Binding-site contacts:
Ligand atom C4 contacts residue ASN123 of chain 1.B at 3.8 Å.
Ligand atom C6 contacts residue ASN123 of chain 1.B at 3.2 Å.
Ligand atom O7 contacts residue ASN123 of chain 1.B at 3.0 Å (h-bond).
Ligand atom C3 contacts residue ASN123 of chain 1.B at 3.2 Å.
Ligand atom O3 contacts residue ASN123 of chain 1.B at 3.0 Å (h-bond).
Ligand atom N2 contacts residue ASN123 of chain 1.B at 3.8 Å.
Ligand atom C5 contacts residue ASN123 of chain 1.B at 3.2 Å.
Ligand atom O6 contacts residue GLU126 of chain 1.B at 4.0 Å.
Ligand atom O6 contacts residue ASN123 of chain 1.B at 4.0 Å.
Ligand atom C6 contacts residue GLU126 of chain 1.B at 4.1 Å.
Ligand atom C2 contacts residue ASN123 of chain 1.B at 2.5 Å.
Ligand atom C1 contacts residue ASN123 of chain 1.B at 1.4 Å.
Ligand atom C7 contacts residue ASN123 of chain 1.B at 3.9 Å.
Ligand atom O5 contacts residue ASN123 of chain 1.B at 2.5 Å (h-bond).

This small molecule binds to this protein.
Small molecule (SMILES): CC(=O)N[C@@H]1[C@@H](O)[C@H](O)[C@@H](CO)O[C@H]1O

Sequence of chain 1.B:
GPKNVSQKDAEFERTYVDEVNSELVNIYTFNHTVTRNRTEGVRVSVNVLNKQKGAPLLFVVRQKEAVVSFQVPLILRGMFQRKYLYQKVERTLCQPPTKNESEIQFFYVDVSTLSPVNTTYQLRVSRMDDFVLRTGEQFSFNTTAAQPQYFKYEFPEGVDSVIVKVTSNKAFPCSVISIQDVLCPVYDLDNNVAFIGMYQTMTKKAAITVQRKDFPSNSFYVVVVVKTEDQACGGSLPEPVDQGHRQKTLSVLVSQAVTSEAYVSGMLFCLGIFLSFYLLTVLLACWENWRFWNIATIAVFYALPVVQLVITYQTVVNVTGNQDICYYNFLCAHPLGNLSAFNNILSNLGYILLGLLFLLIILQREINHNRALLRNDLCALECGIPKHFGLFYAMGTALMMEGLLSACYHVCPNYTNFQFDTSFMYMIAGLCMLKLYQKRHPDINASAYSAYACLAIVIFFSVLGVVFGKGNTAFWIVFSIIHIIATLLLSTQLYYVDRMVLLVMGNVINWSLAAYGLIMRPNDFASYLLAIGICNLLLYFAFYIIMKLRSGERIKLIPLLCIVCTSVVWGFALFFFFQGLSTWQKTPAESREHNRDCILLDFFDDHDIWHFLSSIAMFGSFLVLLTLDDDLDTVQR